The protein below binds the small molecule below.
Small molecule (SMILES): CC(=O)N[C@H]1[C@H](O[C@H]2[C@H](O)[C@@H](NC(C)=O)CO[C@@H]2CO)O[C@H](CO)[C@@H](O[C@@H]2O[C@H](CO[C@H]3O[C@H](CO[C@H]4O[C@H](CO)[C@@H](O)[C@H](O)[C@@H]4O)[C@@H](O)[C@H](O[C@H]4O[C@H](CO)[C@@H](O)[C@H](O)[C@@H]4O)[C@@H]3O)[C@@H](O)[C@H](O[C@H]3O[C@H](CO)[C@@H](O)[C@H](O)[C@@H]3O[C@H]3O[C@H](CO)[C@@H](O)[C@H](O)[C@@H]3O[C@H]3O[C@H](CO)[C@@H](O)[C@H](O)[C@@H]3O)[C@@H]2O)[C@@H]1O

Binding-site contacts:
Ligand atom C4 contacts residue ARG247 of chain 1.A at 3.7 Å.
Ligand atom C6 contacts residue VAL378 of chain 1.A at 3.9 Å (hydrophobic).
Ligand atom O6 contacts residue VAL373 of chain 1.A at 2.9 Å (h-bond).
Ligand atom C3 contacts residue PRO376 of chain 1.A at 3.7 Å (hydrophobic).
Ligand atom C4 contacts residue PRO376 of chain 1.A at 3.3 Å (hydrophobic).
Ligand atom N2 contacts residue ASN73 of chain 1.A at 2.9 Å (h-bond).
Ligand atom O5 contacts residue ALA76 of chain 1.A at 3.9 Å.
Ligand atom O4 contacts residue VAL378 of chain 1.A at 3.1 Å (h-bond).
Ligand atom C3 contacts residue ASN73 of chain 1.A at 3.8 Å.
Ligand atom O3 contacts residue PRO376 of chain 1.A at 3.0 Å (h-bond).
Ligand atom O5 contacts residue ASN73 of chain 1.A at 2.4 Å (h-bond).
Ligand atom O6 contacts residue ASN357 of chain 1.C at 3.8 Å.
Ligand atom O2 contacts residue GLU442 of chain 1.C at 3.8 Å.
Ligand atom O6 contacts residue ASN349 of chain 1.A at 2.5 Å (h-bond).
Ligand atom O4 contacts residue PRO376 of chain 1.A at 3.5 Å (h-bond).
Ligand atom C8 contacts residue LEU79 of chain 1.A at 3.9 Å (hydrophobic).
Ligand atom O6 contacts residue THR348 of chain 1.A at 4.0 Å.
Ligand atom C1 contacts residue ASN73 of chain 1.A at 1.5 Å.
Ligand atom O4 contacts residue ARG247 of chain 1.A at 2.7 Å (salt-bridge).
Ligand atom C6 contacts residue ARG247 of chain 1.A at 3.8 Å.
Ligand atom C6 contacts residue PRO445 of chain 1.C at 3.9 Å (hydrophobic).
Ligand atom C5 contacts residue ASN349 of chain 1.A at 3.6 Å.
Ligand atom C2 contacts residue ARG247 of chain 1.A at 3.4 Å.
Ligand atom C6 contacts residue SER375 of chain 1.A at 3.6 Å.
Ligand atom O7 contacts residue ASN73 of chain 1.A at 3.2 Å (h-bond).
Ligand atom O6 contacts residue ARG247 of chain 1.A at 3.6 Å.
Ligand atom C6 contacts residue VAL373 of chain 1.A at 3.5 Å (hydrophobic).
Ligand atom C5 contacts residue ARG247 of chain 1.A at 3.6 Å.
Ligand atom C7 contacts residue ASN73 of chain 1.A at 3.2 Å.
Ligand atom O2 contacts residue PRO376 of chain 1.A at 3.5 Å (h-bond).
Ligand atom C4 contacts residue SER375 of chain 1.A at 3.9 Å.
Ligand atom O2 contacts residue ARG247 of chain 1.A at 3.3 Å (salt-bridge).
Ligand atom O6 contacts residue SER112 of chain 1.A at 3.1 Å (h-bond).
Ligand atom O4 contacts residue ASN377 of chain 1.A at 3.7 Å.
Ligand atom C6 contacts residue ASN349 of chain 1.A at 2.6 Å.
Ligand atom C8 contacts residue PHE105 of chain 1.A at 3.5 Å (hydrophobic).
Ligand atom C5 contacts residue ASN73 of chain 1.A at 3.7 Å.
Ligand atom O3 contacts residue ASN349 of chain 1.A at 3.1 Å (h-bond).
Ligand atom C2 contacts residue ASN73 of chain 1.A at 2.4 Å.
Ligand atom C1 contacts residue ARG247 of chain 1.A at 3.6 Å.

Sequence of chain 1.A:
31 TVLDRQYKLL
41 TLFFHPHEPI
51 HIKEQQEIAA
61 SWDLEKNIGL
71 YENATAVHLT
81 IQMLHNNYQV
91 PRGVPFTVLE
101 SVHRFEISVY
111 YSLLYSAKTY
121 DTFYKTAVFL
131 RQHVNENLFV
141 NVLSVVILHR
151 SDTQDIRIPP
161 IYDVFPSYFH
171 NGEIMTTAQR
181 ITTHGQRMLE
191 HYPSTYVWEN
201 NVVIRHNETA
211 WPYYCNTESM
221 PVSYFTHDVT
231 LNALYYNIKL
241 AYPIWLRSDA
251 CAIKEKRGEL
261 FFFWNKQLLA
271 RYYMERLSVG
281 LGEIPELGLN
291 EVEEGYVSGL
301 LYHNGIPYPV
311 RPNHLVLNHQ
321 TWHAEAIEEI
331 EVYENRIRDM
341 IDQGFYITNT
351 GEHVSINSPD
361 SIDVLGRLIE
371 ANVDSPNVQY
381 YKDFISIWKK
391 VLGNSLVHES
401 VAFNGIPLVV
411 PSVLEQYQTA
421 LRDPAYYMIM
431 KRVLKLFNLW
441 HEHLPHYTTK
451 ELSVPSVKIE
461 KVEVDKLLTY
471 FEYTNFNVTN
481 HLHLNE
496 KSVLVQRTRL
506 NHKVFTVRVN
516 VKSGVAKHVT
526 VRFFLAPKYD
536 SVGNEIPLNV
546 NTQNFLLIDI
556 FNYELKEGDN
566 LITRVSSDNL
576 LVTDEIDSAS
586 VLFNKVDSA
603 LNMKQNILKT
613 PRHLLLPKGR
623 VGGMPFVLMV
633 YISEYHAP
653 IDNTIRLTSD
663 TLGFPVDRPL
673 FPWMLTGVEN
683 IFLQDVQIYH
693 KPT

Sequence of chain 1.C:
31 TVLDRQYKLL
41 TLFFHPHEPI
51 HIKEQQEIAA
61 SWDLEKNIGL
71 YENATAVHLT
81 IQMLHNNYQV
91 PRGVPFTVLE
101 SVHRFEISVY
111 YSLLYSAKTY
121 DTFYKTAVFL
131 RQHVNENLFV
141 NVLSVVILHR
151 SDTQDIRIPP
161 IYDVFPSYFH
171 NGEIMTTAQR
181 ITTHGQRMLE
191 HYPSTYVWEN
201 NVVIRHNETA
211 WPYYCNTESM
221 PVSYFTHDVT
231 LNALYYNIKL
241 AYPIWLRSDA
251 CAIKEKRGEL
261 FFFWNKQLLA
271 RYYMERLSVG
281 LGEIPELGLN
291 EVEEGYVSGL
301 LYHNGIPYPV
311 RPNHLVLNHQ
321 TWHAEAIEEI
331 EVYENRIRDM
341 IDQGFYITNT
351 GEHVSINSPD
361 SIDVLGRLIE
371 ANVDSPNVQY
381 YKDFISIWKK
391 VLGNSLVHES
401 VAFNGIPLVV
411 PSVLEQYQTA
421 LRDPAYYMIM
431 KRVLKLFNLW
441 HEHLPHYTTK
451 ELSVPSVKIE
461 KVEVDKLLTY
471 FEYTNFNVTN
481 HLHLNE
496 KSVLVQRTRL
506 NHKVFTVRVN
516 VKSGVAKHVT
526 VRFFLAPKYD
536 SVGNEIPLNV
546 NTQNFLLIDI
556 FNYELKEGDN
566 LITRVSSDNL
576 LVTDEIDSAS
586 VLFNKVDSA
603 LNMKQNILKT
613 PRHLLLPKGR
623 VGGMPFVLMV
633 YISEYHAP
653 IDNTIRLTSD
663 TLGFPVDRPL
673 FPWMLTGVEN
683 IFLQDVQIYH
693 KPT